A small-molecule ligand and the protein it binds are described below.
Small molecule (SMILES): CC(=O)N[C@H]1[C@H](O[C@H]2[C@H](O)[C@@H](NC(C)=O)CO[C@@H]2CO)O[C@H](CO)[C@@H](O[C@@H]2O[C@H](CO)[C@@H](O)[C@H](O)[C@@H]2O)[C@@H]1O

Sequence of chain 1.C:
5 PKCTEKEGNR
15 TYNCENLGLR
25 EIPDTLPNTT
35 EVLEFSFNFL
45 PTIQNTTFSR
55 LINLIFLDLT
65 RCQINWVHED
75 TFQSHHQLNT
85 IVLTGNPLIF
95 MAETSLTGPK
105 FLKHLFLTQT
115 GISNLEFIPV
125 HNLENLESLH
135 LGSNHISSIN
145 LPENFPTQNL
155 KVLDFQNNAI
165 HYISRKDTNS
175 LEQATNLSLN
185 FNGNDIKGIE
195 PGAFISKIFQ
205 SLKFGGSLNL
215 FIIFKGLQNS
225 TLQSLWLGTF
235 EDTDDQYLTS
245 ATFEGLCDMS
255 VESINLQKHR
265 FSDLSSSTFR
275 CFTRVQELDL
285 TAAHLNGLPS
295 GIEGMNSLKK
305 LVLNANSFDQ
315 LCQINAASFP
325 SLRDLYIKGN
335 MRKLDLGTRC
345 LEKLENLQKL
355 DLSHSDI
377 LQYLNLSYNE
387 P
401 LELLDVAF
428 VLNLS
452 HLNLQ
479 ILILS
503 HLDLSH

Binding-site contacts:
Ligand atom C2 contacts residue ASN430 of chain 1.C at 4.3 Å.
Ligand atom C3 contacts residue ASP405 of chain 1.C at 3.5 Å.
Ligand atom C7 contacts residue ASP405 of chain 1.C at 3.7 Å.
Ligand atom C1 contacts residue NAG1 of chain 1.V at 3.6 Å.
Ligand atom N2 contacts residue ALA407 of chain 1.C at 4.2 Å.
Ligand atom C3 contacts residue NAG1 of chain 1.V at 3.7 Å.
Ligand atom O3 contacts residue NAG2 of chain 1.V at 3.5 Å.
Ligand atom C8 contacts residue NAG1 of chain 1.V at 3.6 Å.
Ligand atom C5 contacts residue NAG1 of chain 1.V at 4.1 Å.
Ligand atom N2 contacts residue NAG1 of chain 1.V at 4.1 Å.
Ligand atom C1 contacts residue ASP405 of chain 1.C at 3.6 Å.
Ligand atom O7 contacts residue LEU403 of chain 1.C at 3.8 Å.
Ligand atom O3 contacts residue NAG1 of chain 1.V at 3.0 Å (h-bond).
Ligand atom N2 contacts residue ASP405 of chain 1.C at 2.7 Å (salt-bridge).
Ligand atom C7 contacts residue NAG2 of chain 1.V at 3.9 Å.
Ligand atom C4 contacts residue NAG1 of chain 1.V at 3.9 Å.
Ligand atom C8 contacts residue ALA407 of chain 1.C at 3.6 Å (hydrophobic).
Ligand atom C6 contacts residue NAG1 of chain 1.V at 3.5 Å.
Ligand atom O6 contacts residue NAG2 of chain 1.V at 4.3 Å.
Ligand atom C6 contacts residue NAG2 of chain 1.V at 4.3 Å.
Ligand atom O5 contacts residue ASN430 of chain 1.C at 3.5 Å.
Ligand atom C8 contacts residue SER383 of chain 1.C at 4.3 Å.
Ligand atom C2 contacts residue NAG1 of chain 1.V at 4.1 Å.
Ligand atom O4 contacts residue NAG1 of chain 1.V at 3.0 Å.
Ligand atom O5 contacts residue NAG1 of chain 1.V at 3.2 Å.
Ligand atom C7 contacts residue ALA407 of chain 1.C at 4.0 Å (hydrophobic).
Ligand atom C5 contacts residue ASN430 of chain 1.C at 4.4 Å.
Ligand atom C1 contacts residue ASN430 of chain 1.C at 2.9 Å.
Ligand atom O6 contacts residue NAG1 of chain 1.V at 2.4 Å (h-bond).
Ligand atom C7 contacts residue NAG1 of chain 1.V at 4.1 Å.
Ligand atom C8 contacts residue NAG2 of chain 1.V at 4.1 Å.
Ligand atom O2 contacts residue MAN8 of chain 1.V at 3.9 Å.
Ligand atom O7 contacts residue NAG2 of chain 1.V at 2.9 Å (h-bond).
Ligand atom C8 contacts residue ASP405 of chain 1.C at 3.8 Å.
Ligand atom O3 contacts residue ASP405 of chain 1.C at 4.2 Å.
Ligand atom O5 contacts residue ASN454 of chain 1.C at 4.3 Å.
Ligand atom C2 contacts residue ASP405 of chain 1.C at 3.4 Å.